Sequence of chain 1.C:
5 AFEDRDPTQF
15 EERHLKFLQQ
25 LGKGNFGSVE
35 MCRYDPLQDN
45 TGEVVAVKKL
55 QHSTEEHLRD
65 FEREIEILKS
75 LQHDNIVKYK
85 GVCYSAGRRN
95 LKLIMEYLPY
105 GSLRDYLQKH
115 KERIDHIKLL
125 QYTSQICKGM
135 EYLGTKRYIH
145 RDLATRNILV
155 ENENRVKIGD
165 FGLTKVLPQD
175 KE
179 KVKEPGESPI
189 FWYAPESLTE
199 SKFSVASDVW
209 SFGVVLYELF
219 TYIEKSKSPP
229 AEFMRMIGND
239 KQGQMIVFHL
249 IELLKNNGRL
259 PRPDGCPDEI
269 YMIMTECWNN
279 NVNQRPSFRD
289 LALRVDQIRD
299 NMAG

This small molecule binds to this protein.
Small molecule (SMILES): CC1(n2cnc3cnc4[nH]ccc4c32)CCN(S(C)(=O)=O)CC1

Binding-site contacts:
Ligand atom N23 contacts residue LEU25 of chain 1.C at 3.9 Å.
Ligand atom C16 contacts residue LEU153 of chain 1.C at 3.7 Å (hydrophobic).
Ligand atom C6 contacts residue ARG150 of chain 1.C at 3.6 Å.
Ligand atom O9 contacts residue ASN151 of chain 1.C at 3.4 Å (h-bond).
Ligand atom N20 contacts residue ALA50 of chain 1.C at 3.5 Å.
Ligand atom O9 contacts residue LYS27 of chain 1.C at 4.0 Å.
Ligand atom C24 contacts residue LEU25 of chain 1.C at 3.6 Å (hydrophobic).
Ligand atom O10 contacts residue GLY28 of chain 1.C at 3.6 Å.
Ligand atom C24 contacts residue TYR101 of chain 1.C at 3.6 Å (hydrophobic).
Ligand atom C13 contacts residue GLY105 of chain 1.C at 3.6 Å.
Ligand atom C3 contacts residue VAL33 of chain 1.C at 4.1 Å (hydrophobic).
Ligand atom N20 contacts residue GLU100 of chain 1.C at 3.2 Å (salt-bridge).
Ligand atom O10 contacts residue VAL33 of chain 1.C at 3.9 Å.
Ligand atom O9 contacts residue ASP164 of chain 1.C at 3.4 Å (salt-bridge).
Ligand atom C7 contacts residue LEU153 of chain 1.C at 3.4 Å (hydrophobic).
Ligand atom C11 contacts residue ASP164 of chain 1.C at 3.6 Å.
Ligand atom N14 contacts residue LEU102 of chain 1.C at 3.7 Å.
Ligand atom N14 contacts residue LEU25 of chain 1.C at 3.9 Å.
Ligand atom N5 contacts residue LYS27 of chain 1.C at 4.0 Å.
Ligand atom O10 contacts residue ASP164 of chain 1.C at 4.1 Å.
Ligand atom C24 contacts residue LEU102 of chain 1.C at 2.8 Å (hydrophobic).
Ligand atom N14 contacts residue GLY105 of chain 1.C at 3.5 Å.
Ligand atom C22 contacts residue LEU102 of chain 1.C at 3.9 Å (hydrophobic).
Ligand atom C15 contacts residue LEU102 of chain 1.C at 3.3 Å (hydrophobic).
Ligand atom C22 contacts residue ALA50 of chain 1.C at 3.8 Å (hydrophobic).
Ligand atom C17 contacts residue LEU153 of chain 1.C at 3.6 Å (hydrophobic).
Ligand atom N23 contacts residue ALA50 of chain 1.C at 3.9 Å.
Ligand atom C11 contacts residue LEU153 of chain 1.C at 3.5 Å (hydrophobic).
Ligand atom C1 contacts residue LEU25 of chain 1.C at 3.9 Å (hydrophobic).
Ligand atom C15 contacts residue LEU25 of chain 1.C at 3.7 Å (hydrophobic).
Ligand atom C19 contacts residue MET99 of chain 1.C at 3.8 Å (hydrophobic).
Ligand atom C22 contacts residue GLU100 of chain 1.C at 3.9 Å.
Ligand atom C4 contacts residue LYS27 of chain 1.C at 3.5 Å.
Ligand atom O9 contacts residue GLY28 of chain 1.C at 4.0 Å.
Ligand atom N23 contacts residue LEU102 of chain 1.C at 2.8 Å (h-bond).
Ligand atom C18 contacts residue LEU153 of chain 1.C at 3.9 Å (hydrophobic).
Ligand atom N23 contacts residue GLU100 of chain 1.C at 3.8 Å.
Ligand atom C13 contacts residue LEU25 of chain 1.C at 4.0 Å (hydrophobic).
Ligand atom O9 contacts residue ARG150 of chain 1.C at 3.8 Å.
Ligand atom N23 contacts residue TYR101 of chain 1.C at 3.7 Å.